Sequence of chain 1.A:
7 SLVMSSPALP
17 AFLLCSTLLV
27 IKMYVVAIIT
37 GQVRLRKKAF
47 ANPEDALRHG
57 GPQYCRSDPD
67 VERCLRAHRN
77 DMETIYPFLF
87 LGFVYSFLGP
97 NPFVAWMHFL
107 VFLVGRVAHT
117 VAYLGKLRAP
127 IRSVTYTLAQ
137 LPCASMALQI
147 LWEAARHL

Binding-site contacts:
Ligand atom C14 contacts residue GSH1 of chain 3.C at 3.8 Å.
Ligand atom C contacts residue SER129 of chain 3.A at 3.6 Å.
Ligand atom N3 contacts residue GSH1 of chain 3.C at 3.5 Å (h-bond).
Ligand atom C3 contacts residue VAL130 of chain 3.A at 3.7 Å (hydrophobic).
Ligand atom C21 contacts residue HIS55 of chain 1.A at 3.3 Å.
Ligand atom C19 contacts residue ALA33 of chain 1.A at 3.8 Å (hydrophobic).
Ligand atom N3 contacts residue GLY37 of chain 1.A at 3.6 Å.
Ligand atom C9 contacts residue HIS55 of chain 1.A at 3.9 Å.
Ligand atom N contacts residue SER129 of chain 3.A at 3.6 Å (h-bond).
Ligand atom C11 contacts residue HIS55 of chain 1.A at 3.7 Å.
Ligand atom C17 contacts residue GLY37 of chain 1.A at 3.6 Å.
Ligand atom O1 contacts residue GLY37 of chain 1.A at 3.4 Å.
Ligand atom C16 contacts residue LEU41 of chain 1.A at 3.9 Å (hydrophobic).
Ligand atom C15 contacts residue SER129 of chain 3.A at 3.6 Å.
Ligand atom C19 contacts residue GSH1 of chain 3.C at 3.9 Å.
Ligand atom O contacts residue ARG54 of chain 1.A at 2.7 Å (salt-bridge).
Ligand atom F contacts residue HIS55 of chain 1.A at 3.2 Å.
Ligand atom C9 contacts residue ARG54 of chain 1.A at 3.8 Å.
Ligand atom F1 contacts residue PRO126 of chain 3.A at 3.4 Å.
Ligand atom F1 contacts residue ASP51 of chain 1.A at 3.9 Å.
Ligand atom F contacts residue ASP51 of chain 1.A at 3.2 Å.
Ligand atom F1 contacts residue SER129 of chain 3.A at 3.6 Å.
Ligand atom O contacts residue HIS55 of chain 1.A at 3.1 Å (h-bond).
Ligand atom C9 contacts residue SER129 of chain 3.A at 3.6 Å.
Ligand atom C20 contacts residue THR133 of chain 3.A at 3.8 Å.
Ligand atom N1 contacts residue ARG54 of chain 1.A at 3.3 Å (salt-bridge).
Ligand atom N2 contacts residue SER129 of chain 3.A at 2.8 Å (h-bond).
Ligand atom C contacts residue PRO126 of chain 3.A at 3.9 Å (hydrophobic).
Ligand atom C16 contacts residue GLY37 of chain 1.A at 3.6 Å.
Ligand atom C13 contacts residue GSH1 of chain 3.C at 3.8 Å.
Ligand atom C19 contacts residue TYR132 of chain 3.A at 3.9 Å (hydrophobic).
Ligand atom F contacts residue ALA125 of chain 3.A at 3.5 Å.
Ligand atom C10 contacts residue SER129 of chain 3.A at 3.5 Å.
Ligand atom C8 contacts residue VAL130 of chain 3.A at 3.7 Å (hydrophobic).
Ligand atom F1 contacts residue ALA125 of chain 3.A at 3.4 Å.
Ligand atom C7 contacts residue THR133 of chain 3.A at 3.8 Å.
Ligand atom C21 contacts residue ALA125 of chain 3.A at 3.9 Å (hydrophobic).
Ligand atom C2 contacts residue VAL130 of chain 3.A at 4.0 Å (hydrophobic).
Ligand atom C10 contacts residue HIS55 of chain 1.A at 3.9 Å.
Ligand atom N1 contacts residue PRO126 of chain 3.A at 3.7 Å.

A small-molecule ligand and the protein it binds are described below.
Small molecule (SMILES): CC(C)C(=O)NCc1ccc(C(F)F)c(C(=O)Nc2nc(-c3ccc(Cl)cc3)c[nH]2)c1

Sequence of chain 3.A:
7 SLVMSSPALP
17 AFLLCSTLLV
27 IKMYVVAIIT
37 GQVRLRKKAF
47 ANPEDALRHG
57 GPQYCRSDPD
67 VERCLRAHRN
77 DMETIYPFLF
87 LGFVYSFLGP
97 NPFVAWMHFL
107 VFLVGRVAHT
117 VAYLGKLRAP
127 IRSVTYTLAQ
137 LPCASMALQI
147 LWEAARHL